Sequence of chain 1.B:
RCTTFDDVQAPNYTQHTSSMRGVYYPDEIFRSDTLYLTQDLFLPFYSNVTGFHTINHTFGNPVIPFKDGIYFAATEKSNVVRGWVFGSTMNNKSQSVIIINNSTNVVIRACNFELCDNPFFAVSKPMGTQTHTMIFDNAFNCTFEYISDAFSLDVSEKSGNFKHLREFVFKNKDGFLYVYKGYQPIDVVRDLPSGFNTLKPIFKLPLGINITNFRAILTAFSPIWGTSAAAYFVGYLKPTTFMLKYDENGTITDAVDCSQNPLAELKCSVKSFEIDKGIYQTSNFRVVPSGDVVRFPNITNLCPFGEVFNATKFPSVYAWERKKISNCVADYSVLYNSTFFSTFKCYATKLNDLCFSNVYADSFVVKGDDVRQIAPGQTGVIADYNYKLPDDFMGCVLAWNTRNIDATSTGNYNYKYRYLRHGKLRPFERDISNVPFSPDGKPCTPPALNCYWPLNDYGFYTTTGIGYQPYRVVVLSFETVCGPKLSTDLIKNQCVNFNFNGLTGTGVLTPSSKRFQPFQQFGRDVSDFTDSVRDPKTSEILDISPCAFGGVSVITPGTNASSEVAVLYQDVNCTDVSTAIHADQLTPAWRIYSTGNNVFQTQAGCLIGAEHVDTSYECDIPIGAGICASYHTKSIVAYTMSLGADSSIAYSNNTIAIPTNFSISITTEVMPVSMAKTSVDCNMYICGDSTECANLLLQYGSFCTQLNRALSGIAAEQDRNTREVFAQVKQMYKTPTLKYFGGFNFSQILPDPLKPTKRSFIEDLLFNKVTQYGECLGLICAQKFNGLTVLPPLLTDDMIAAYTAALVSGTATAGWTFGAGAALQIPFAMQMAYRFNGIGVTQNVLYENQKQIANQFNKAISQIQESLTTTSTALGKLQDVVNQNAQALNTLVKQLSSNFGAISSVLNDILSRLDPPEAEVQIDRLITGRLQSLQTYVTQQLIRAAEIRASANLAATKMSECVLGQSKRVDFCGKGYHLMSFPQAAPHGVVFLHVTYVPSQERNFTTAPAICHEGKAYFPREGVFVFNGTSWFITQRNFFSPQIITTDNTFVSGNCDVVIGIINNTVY

This small molecule binds to this protein.
Small molecule (SMILES): CC(=O)N[C@H]1[C@H](O[C@H]2[C@H](O)[C@@H](NC(C)=O)CO[C@@H]2CO)O[C@H](CO)[C@@H](O)[C@@H]1O

Binding-site contacts:
Ligand atom C5 contacts residue ASN52 of chain 1.B at 3.7 Å.
Ligand atom O5 contacts residue ASN52 of chain 1.B at 2.4 Å (h-bond).
Ligand atom O5 contacts residue GLN19 of chain 1.B at 4.5 Å.
Ligand atom O7 contacts residue ASN52 of chain 1.B at 4.3 Å.
Ligand atom C3 contacts residue ASN52 of chain 1.B at 3.8 Å.
Ligand atom N2 contacts residue ASN52 of chain 1.B at 2.8 Å (h-bond).
Ligand atom C1 contacts residue ASN52 of chain 1.B at 1.4 Å.
Ligand atom C7 contacts residue ASN52 of chain 1.B at 3.8 Å.
Ligand atom C2 contacts residue ASN52 of chain 1.B at 2.4 Å.
Ligand atom C4 contacts residue ASN52 of chain 1.B at 4.2 Å.